This small molecule binds to this protein.
Small molecule (SMILES): NC(=[NH2+])c1ccc2[nH]c(-c3cccc(-c4ccccc4)c3[O-])nc2c1

Sequence of chain 1.A:
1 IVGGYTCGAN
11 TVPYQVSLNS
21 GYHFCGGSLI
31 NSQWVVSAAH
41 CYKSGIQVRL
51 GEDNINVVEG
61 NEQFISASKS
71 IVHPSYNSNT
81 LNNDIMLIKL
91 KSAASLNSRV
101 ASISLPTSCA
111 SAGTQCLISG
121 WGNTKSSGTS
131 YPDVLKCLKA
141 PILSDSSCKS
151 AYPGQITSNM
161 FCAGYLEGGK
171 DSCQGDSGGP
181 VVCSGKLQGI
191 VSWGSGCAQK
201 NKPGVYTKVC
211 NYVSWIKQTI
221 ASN

Binding-site contacts:
Ligand atom C1 contacts residue SER172 of chain 1.A at 3.2 Å.
Ligand atom O6' contacts residue HIS40 of chain 1.A at 3.1 Å (h-bond).
Ligand atom N3 contacts residue SER177 of chain 1.A at 2.3 Å (h-bond).
Ligand atom C3B contacts residue CYS25 of chain 1.A at 3.5 Å (hydrophobic).
Ligand atom C3 contacts residue SER177 of chain 1.A at 3.4 Å.
Ligand atom C3 contacts residue CYS173 of chain 1.A at 3.7 Å (hydrophobic).
Ligand atom N2 contacts residue GLY204 of chain 1.A at 3.5 Å.
Ligand atom O6' contacts residue SER177 of chain 1.A at 2.0 Å (h-bond).
Ligand atom C6' contacts residue SER177 of chain 1.A at 3.3 Å.
Ligand atom C7 contacts residue ASP171 of chain 1.A at 3.4 Å.
Ligand atom C2 contacts residue SER172 of chain 1.A at 3.5 Å.
Ligand atom C4 contacts residue SER177 of chain 1.A at 3.1 Å.
Ligand atom C1 contacts residue TRP193 of chain 1.A at 3.9 Å (hydrophobic).
Ligand atom C3 contacts residue VAL191 of chain 1.A at 3.4 Å (hydrophobic).
Ligand atom C7 contacts residue TRP193 of chain 1.A at 3.7 Å (hydrophobic).
Ligand atom N4 contacts residue GLN174 of chain 1.A at 3.8 Å.
Ligand atom C4 contacts residue CYS173 of chain 1.A at 3.8 Å (hydrophobic).
Ligand atom C8 contacts residue SER177 of chain 1.A at 3.4 Å.
Ligand atom C7 contacts residue GLY194 of chain 1.A at 3.9 Å.
Ligand atom C1' contacts residue GLN174 of chain 1.A at 3.6 Å.
Ligand atom C1 contacts residue CYS173 of chain 1.A at 3.9 Å (hydrophobic).
Ligand atom N2 contacts residue ASP171 of chain 1.A at 3.2 Å (salt-bridge).
Ligand atom C7 contacts residue SER172 of chain 1.A at 2.8 Å.
Ligand atom C4B contacts residue HIS40 of chain 1.A at 3.0 Å.
Ligand atom C5 contacts residue GLN174 of chain 1.A at 3.7 Å.
Ligand atom N1 contacts residue GLY194 of chain 1.A at 3.7 Å.
Ligand atom N1 contacts residue CYS197 of chain 1.A at 3.8 Å.
Ligand atom C2 contacts residue VAL191 of chain 1.A at 3.5 Å (hydrophobic).
Ligand atom C5B contacts residue HIS40 of chain 1.A at 3.4 Å.
Ligand atom C2' contacts residue GLN174 of chain 1.A at 3.5 Å.
Ligand atom N1 contacts residue ASP171 of chain 1.A at 2.8 Å (salt-bridge).
Ligand atom C1' contacts residue SER177 of chain 1.A at 3.8 Å.
Ligand atom C5 contacts residue CYS173 of chain 1.A at 3.8 Å (hydrophobic).
Ligand atom N1 contacts residue GLY196 of chain 1.A at 2.7 Å (h-bond).
Ligand atom N3 contacts residue GLN174 of chain 1.A at 3.7 Å.
Ligand atom C3B contacts residue HIS40 of chain 1.A at 3.9 Å.
Ligand atom C8 contacts residue GLN174 of chain 1.A at 3.6 Å.
Ligand atom N1 contacts residue SER172 of chain 1.A at 3.1 Å (h-bond).
Ligand atom N2 contacts residue SER172 of chain 1.A at 2.8 Å (h-bond).
Ligand atom N2 contacts residue TRP193 of chain 1.A at 3.5 Å (h-bond).